Binding-site contacts:
Ligand atom C8 contacts residue PRO125 of chain 1.C at 3.8 Å (hydrophobic).
Ligand atom C2 contacts residue ASN126 of chain 1.C at 2.5 Å.
Ligand atom N2 contacts residue ASN126 of chain 1.C at 2.9 Å (h-bond).
Ligand atom C4 contacts residue ASN126 of chain 1.C at 4.2 Å.
Ligand atom N2 contacts residue PRO125 of chain 1.C at 4.4 Å.
Ligand atom C3 contacts residue ASN126 of chain 1.C at 3.8 Å.
Ligand atom C1 contacts residue ASN126 of chain 1.C at 1.4 Å.
Ligand atom O7 contacts residue ASN126 of chain 1.C at 3.2 Å (h-bond).
Ligand atom C7 contacts residue ASN126 of chain 1.C at 3.3 Å.
Ligand atom C5 contacts residue ASN126 of chain 1.C at 3.7 Å.
Ligand atom O5 contacts residue ASN126 of chain 1.C at 2.4 Å (h-bond).
Ligand atom C8 contacts residue ASN126 of chain 1.C at 4.4 Å.

Sequence of chain 1.C:
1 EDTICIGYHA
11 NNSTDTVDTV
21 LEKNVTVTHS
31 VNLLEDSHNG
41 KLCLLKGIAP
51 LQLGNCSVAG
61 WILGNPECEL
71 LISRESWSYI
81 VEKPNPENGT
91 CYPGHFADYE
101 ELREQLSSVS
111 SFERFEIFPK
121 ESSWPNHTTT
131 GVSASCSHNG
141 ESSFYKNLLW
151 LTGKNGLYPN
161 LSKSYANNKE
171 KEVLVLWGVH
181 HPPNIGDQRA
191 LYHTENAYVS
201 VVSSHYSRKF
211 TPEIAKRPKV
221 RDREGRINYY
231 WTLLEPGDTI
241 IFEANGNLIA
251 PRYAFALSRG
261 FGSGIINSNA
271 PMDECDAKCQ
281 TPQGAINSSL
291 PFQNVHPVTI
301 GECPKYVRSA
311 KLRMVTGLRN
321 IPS

A small-molecule ligand and the protein it binds are described below.
Small molecule (SMILES): CC(=O)N[C@@H]1[C@@H](O)[C@H](O)[C@@H](CO)O[C@H]1O